This small molecule binds to this protein.
Small molecule (SMILES): C[C@H](N)C(=O)N[C@H](CCC(=O)N[C@@H](CCC[C@@H](N)C(=O)O)C(=O)N[C@H](C)C(=O)O)C(=O)O

Sequence of chain 1.A:
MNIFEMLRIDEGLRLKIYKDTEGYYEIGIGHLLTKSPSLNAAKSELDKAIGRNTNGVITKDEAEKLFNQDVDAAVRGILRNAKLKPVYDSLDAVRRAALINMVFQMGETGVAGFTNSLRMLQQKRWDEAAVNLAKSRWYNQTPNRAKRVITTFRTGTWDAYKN

Binding-site contacts:
Ligand atom CB contacts residue GLN141 of chain 1.A at 3.0 Å.
Ligand atom N6 contacts residue ASN132 of chain 1.A at 2.8 Å (h-bond).
Ligand atom OXT contacts residue ARG137 of chain 1.A at 3.0 Å (salt-bridge).
Ligand atom CD contacts residue PHE114 of chain 1.A at 3.7 Å (hydrophobic).
Ligand atom C contacts residue ARG137 of chain 1.A at 3.8 Å.
Ligand atom O4 contacts residue ASN116 of chain 1.A at 3.4 Å (h-bond).
Ligand atom C contacts residue MET106 of chain 1.A at 3.7 Å (hydrophobic).
Ligand atom C contacts residue GLN141 of chain 1.A at 3.6 Å.
Ligand atom N contacts residue GLN141 of chain 1.A at 2.8 Å (h-bond).
Ligand atom CA contacts residue GLN141 of chain 1.A at 3.7 Å.
Ligand atom O contacts residue MET106 of chain 1.A at 3.6 Å.
Ligand atom OE1 contacts residue ARG137 of chain 1.A at 3.1 Å (salt-bridge).
Ligand atom C5 contacts residue LYS135 of chain 1.A at 3.7 Å.
Ligand atom CB contacts residue GLN105 of chain 1.A at 3.5 Å.
Ligand atom C contacts residue MUB1 of chain 1.C at 3.3 Å.
Ligand atom C7 contacts residue ASN116 of chain 1.A at 3.6 Å.
Ligand atom O contacts residue NAG2 of chain 1.C at 3.7 Å.
Ligand atom C3 contacts residue PHE114 of chain 1.A at 3.7 Å (hydrophobic).
Ligand atom CB contacts residue GLN141 of chain 1.A at 3.6 Å.
Ligand atom OXT contacts residue ARG137 of chain 1.A at 3.3 Å (salt-bridge).
Ligand atom O3 contacts residue PHE114 of chain 1.A at 3.6 Å.
Ligand atom N contacts residue PHE114 of chain 1.A at 3.5 Å.
Ligand atom O4 contacts residue PHE114 of chain 1.A at 3.5 Å (h-bond).
Ligand atom OE1 contacts residue PHE114 of chain 1.A at 3.7 Å.
Ligand atom O contacts residue MUB1 of chain 1.C at 3.4 Å.
Ligand atom N contacts residue MUB1 of chain 1.C at 1.4 Å.
Ligand atom O3 contacts residue THR115 of chain 1.A at 3.4 Å (h-bond).
Ligand atom N contacts residue GLN105 of chain 1.A at 3.4 Å (h-bond).
Ligand atom OXT contacts residue GLN141 of chain 1.A at 2.9 Å (h-bond).
Ligand atom C6 contacts residue LYS135 of chain 1.A at 3.7 Å.
Ligand atom CB contacts residue TRP138 of chain 1.A at 3.7 Å (hydrophobic).
Ligand atom CA contacts residue MUB1 of chain 1.C at 2.5 Å.
Ligand atom O4 contacts residue SER117 of chain 1.A at 2.6 Å (h-bond).
Ligand atom OE1 contacts residue SER136 of chain 1.A at 3.6 Å.
Ligand atom OE1 contacts residue TRP138 of chain 1.A at 2.9 Å (h-bond).
Ligand atom CB contacts residue MUB1 of chain 1.C at 3.7 Å.
Ligand atom O3 contacts residue ASN116 of chain 1.A at 2.9 Å (h-bond).
Ligand atom N6 contacts residue LYS135 of chain 1.A at 3.0 Å (salt-bridge).
Ligand atom OXT contacts residue SER136 of chain 1.A at 3.4 Å.
Ligand atom CA contacts residue GLN141 of chain 1.A at 3.4 Å.